Sequence of chain 2.A:
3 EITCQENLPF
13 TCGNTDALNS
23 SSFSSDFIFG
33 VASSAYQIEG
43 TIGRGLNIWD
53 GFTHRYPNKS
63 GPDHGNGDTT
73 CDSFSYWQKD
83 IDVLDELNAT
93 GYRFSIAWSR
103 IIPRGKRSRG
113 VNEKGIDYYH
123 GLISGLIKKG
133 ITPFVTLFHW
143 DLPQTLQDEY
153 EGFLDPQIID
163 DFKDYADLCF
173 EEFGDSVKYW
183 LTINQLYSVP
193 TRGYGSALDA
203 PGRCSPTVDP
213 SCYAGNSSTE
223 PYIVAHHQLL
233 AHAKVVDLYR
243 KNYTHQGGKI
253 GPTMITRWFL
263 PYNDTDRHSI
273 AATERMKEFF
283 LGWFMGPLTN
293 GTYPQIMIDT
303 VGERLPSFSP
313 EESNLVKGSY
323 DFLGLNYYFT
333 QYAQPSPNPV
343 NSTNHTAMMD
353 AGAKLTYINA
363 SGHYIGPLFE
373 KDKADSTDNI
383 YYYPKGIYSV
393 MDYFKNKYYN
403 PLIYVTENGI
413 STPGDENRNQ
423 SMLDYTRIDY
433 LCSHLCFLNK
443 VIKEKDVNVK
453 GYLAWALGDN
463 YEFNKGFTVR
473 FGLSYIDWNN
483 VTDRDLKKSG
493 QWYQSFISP

Binding-site contacts:
Ligand atom C3 contacts residue ASN218 of chain 2.A at 3.9 Å.
Ligand atom C1 contacts residue THR221 of chain 2.A at 3.9 Å.
Ligand atom N2 contacts residue ASN218 of chain 2.A at 2.9 Å (h-bond).
Ligand atom C4 contacts residue ASN218 of chain 2.A at 4.2 Å.
Ligand atom C6 contacts residue THR221 of chain 2.A at 3.9 Å.
Ligand atom C8 contacts residue SER207 of chain 2.A at 3.6 Å.
Ligand atom C5 contacts residue THR221 of chain 2.A at 3.9 Å.
Ligand atom C5 contacts residue ASN218 of chain 2.A at 3.7 Å.
Ligand atom C8 contacts residue ARG306 of chain 2.A at 4.0 Å.
Ligand atom C2 contacts residue ASN218 of chain 2.A at 2.5 Å.
Ligand atom C8 contacts residue THR345 of chain 2.A at 3.9 Å.
Ligand atom O5 contacts residue ASN218 of chain 2.A at 2.4 Å (h-bond).
Ligand atom C1 contacts residue ASN218 of chain 2.A at 1.7 Å.
Ligand atom C8 contacts residue GLU305 of chain 2.A at 3.6 Å.
Ligand atom O5 contacts residue THR221 of chain 2.A at 3.5 Å.
Ligand atom C7 contacts residue SER207 of chain 2.A at 4.4 Å.
Ligand atom O7 contacts residue ASN218 of chain 2.A at 3.5 Å (h-bond).
Ligand atom C8 contacts residue PRO208 of chain 2.A at 4.4 Å (hydrophobic).
Ligand atom C7 contacts residue ASN218 of chain 2.A at 3.3 Å.

A protein and the small-molecule ligand that binds it are described below.
Small molecule (SMILES): CC(=O)N[C@H]1[C@H](O[C@H]2[C@H](O)[C@@H](NC(C)=O)CO[C@@H]2CO)O[C@H](CO)[C@@H](O)[C@@H]1O